Sequence of chain 1.C:
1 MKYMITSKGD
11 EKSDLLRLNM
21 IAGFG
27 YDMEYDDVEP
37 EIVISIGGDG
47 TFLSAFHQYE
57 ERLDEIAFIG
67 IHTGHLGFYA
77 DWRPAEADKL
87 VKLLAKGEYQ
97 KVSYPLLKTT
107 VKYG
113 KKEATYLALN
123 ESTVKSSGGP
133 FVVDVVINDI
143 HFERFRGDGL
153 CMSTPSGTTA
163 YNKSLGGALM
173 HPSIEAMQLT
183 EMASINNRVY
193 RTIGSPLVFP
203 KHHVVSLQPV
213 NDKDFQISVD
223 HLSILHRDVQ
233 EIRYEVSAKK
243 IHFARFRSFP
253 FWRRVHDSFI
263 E

This protein binds this small molecule.
Small molecule (SMILES): [N-]=[N+]=NC[C@H]1O[C@@H](n2c(SCC(=O)NCCc3cccc(Br)c3)nc3c(N)ncnc32)[C@H](O)[C@@H]1O

Binding-site contacts:
Ligand atom BR contacts residue ILE187 of chain 1.C at 3.9 Å.
Ligand atom CBC contacts residue PRO132 of chain 1.C at 3.6 Å (hydrophobic).
Ligand atom C8 contacts residue TYR163 of chain 1.A at 3.8 Å (hydrophobic).
Ligand atom BR contacts residue ARG148 of chain 1.C at 3.8 Å.
Ligand atom CAZ contacts residue TYR163 of chain 1.A at 3.7 Å (hydrophobic).
Ligand atom OAY contacts residue TYR163 of chain 1.A at 3.1 Å.
Ligand atom OAB contacts residue HIS223 of chain 1.A at 3.8 Å.
Ligand atom CAZ contacts residue GLU123 of chain 1.A at 3.2 Å.
Ligand atom C2 contacts residue SER166 of chain 1.A at 3.4 Å.
Ligand atom N3 contacts residue ALA162 of chain 1.A at 3.4 Å.
Ligand atom CBC contacts residue GLY149 of chain 1.C at 3.6 Å.
Ligand atom OBF contacts residue ASN122 of chain 1.A at 3.0 Å (h-bond).
Ligand atom C5 contacts residue TYR163 of chain 1.A at 3.2 Å (hydrophobic).
Ligand atom CAM contacts residue ASP150 of chain 1.C at 3.6 Å.
Ligand atom C4 contacts residue TYR163 of chain 1.A at 3.6 Å (hydrophobic).
Ligand atom CAL contacts residue ASP150 of chain 1.C at 3.6 Å.
Ligand atom N6 contacts residue TYR163 of chain 1.A at 3.4 Å.
Ligand atom CAV contacts residue GLY131 of chain 1.C at 3.7 Å.
Ligand atom N1 contacts residue SER166 of chain 1.A at 2.9 Å (h-bond).
Ligand atom C2 contacts residue ALA162 of chain 1.A at 3.5 Å (hydrophobic).
Ligand atom CBA contacts residue GLU123 of chain 1.A at 3.1 Å.
Ligand atom N3 contacts residue TYR163 of chain 1.A at 3.1 Å (h-bond).
Ligand atom N6 contacts residue ASP150 of chain 1.C at 2.9 Å (salt-bridge).
Ligand atom OAY contacts residue ALA162 of chain 1.A at 3.6 Å.
Ligand atom CAW contacts residue PRO132 of chain 1.C at 3.8 Å (hydrophobic).
Ligand atom N6 contacts residue ALA185 of chain 1.C at 3.2 Å (h-bond).
Ligand atom CAM contacts residue GLY131 of chain 1.C at 3.4 Å.
Ligand atom C2 contacts residue TYR163 of chain 1.A at 3.6 Å (hydrophobic).
Ligand atom NAK contacts residue ASP150 of chain 1.C at 3.4 Å (salt-bridge).
Ligand atom CAW contacts residue GLY131 of chain 1.C at 3.7 Å.
Ligand atom N9 contacts residue TYR163 of chain 1.A at 3.7 Å.
Ligand atom CAV contacts residue PRO132 of chain 1.C at 3.5 Å (hydrophobic).
Ligand atom C6 contacts residue TYR163 of chain 1.A at 3.3 Å (hydrophobic).
Ligand atom CAU contacts residue HIS223 of chain 1.A at 3.3 Å.
Ligand atom OAY contacts residue GLU123 of chain 1.A at 2.2 Å (salt-bridge).
Ligand atom OBF contacts residue GLU123 of chain 1.A at 2.9 Å (salt-bridge).
Ligand atom N7 contacts residue ASP150 of chain 1.C at 3.8 Å.
Ligand atom N7 contacts residue TYR163 of chain 1.A at 3.4 Å.
Ligand atom CAI contacts residue TYR163 of chain 1.A at 3.4 Å (hydrophobic).
Ligand atom CAM contacts residue GLY149 of chain 1.C at 3.5 Å.

Sequence of chain 1.A:
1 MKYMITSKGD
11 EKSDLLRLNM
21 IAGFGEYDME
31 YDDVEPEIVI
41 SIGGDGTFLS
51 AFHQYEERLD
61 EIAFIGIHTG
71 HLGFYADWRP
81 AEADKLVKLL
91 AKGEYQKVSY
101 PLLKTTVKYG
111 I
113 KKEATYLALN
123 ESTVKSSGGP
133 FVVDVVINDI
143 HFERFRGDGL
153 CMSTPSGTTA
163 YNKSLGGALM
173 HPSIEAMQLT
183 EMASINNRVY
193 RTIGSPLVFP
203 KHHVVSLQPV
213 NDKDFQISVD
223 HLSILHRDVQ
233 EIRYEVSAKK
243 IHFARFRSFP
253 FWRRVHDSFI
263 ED